This small molecule binds to this protein.
Small molecule (SMILES): Cc1nnc(N2CCC(C(=O)N3NCC[C@H]3c3cc(F)cc(F)c3)CC2)o1

Binding-site contacts:
Ligand atom C21 contacts residue VAL84 of chain 1.D at 3.6 Å (hydrophobic).
Ligand atom O14 contacts residue VAL85 of chain 1.D at 4.0 Å.
Ligand atom C02 contacts residue LEU166 of chain 1.D at 3.8 Å (hydrophobic).
Ligand atom C12 contacts residue MET101 of chain 1.D at 3.9 Å (hydrophobic).
Ligand atom N15 contacts residue VAL85 of chain 1.D at 3.8 Å.
Ligand atom C21 contacts residue ILE163 of chain 1.D at 3.4 Å (hydrophobic).
Ligand atom C09 contacts residue PHE171 of chain 1.D at 3.9 Å (hydrophobic).
Ligand atom C01 contacts residue ILE52 of chain 1.D at 3.9 Å (hydrophobic).
Ligand atom N16 contacts residue PHE171 of chain 1.D at 3.3 Å.
Ligand atom C08 contacts residue ASP165 of chain 1.D at 3.7 Å.
Ligand atom C12 contacts residue LEU87 of chain 1.D at 3.8 Å (hydrophobic).
Ligand atom C22 contacts residue ALA164 of chain 1.D at 3.9 Å (hydrophobic).
Ligand atom O14 contacts residue ALA164 of chain 1.D at 3.4 Å.
Ligand atom C01 contacts residue LYS54 of chain 1.D at 3.8 Å.
Ligand atom O14 contacts residue ASP165 of chain 1.D at 3.4 Å (salt-bridge).
Ligand atom N03 contacts residue LEU166 of chain 1.D at 3.4 Å.
Ligand atom C09 contacts residue ASP165 of chain 1.D at 3.3 Å.
Ligand atom C10 contacts residue PHE171 of chain 1.D at 3.8 Å (hydrophobic).
Ligand atom F23 contacts residue ALA164 of chain 1.D at 3.4 Å.
Ligand atom C02 contacts residue MET101 of chain 1.D at 3.8 Å (hydrophobic).
Ligand atom C18 contacts residue LEU79 of chain 1.D at 3.8 Å (hydrophobic).
Ligand atom F26 contacts residue SER170 of chain 1.D at 3.7 Å.
Ligand atom C11 contacts residue MET101 of chain 1.D at 3.8 Å (hydrophobic).
Ligand atom F23 contacts residue ILE163 of chain 1.D at 3.3 Å.
Ligand atom O06 contacts residue MET101 of chain 1.D at 3.2 Å (h-bond).
Ligand atom F23 contacts residue HIS145 of chain 1.D at 3.8 Å.
Ligand atom C19 contacts residue VAL85 of chain 1.D at 3.1 Å (hydrophobic).
Ligand atom F23 contacts residue LEU138 of chain 1.D at 3.9 Å.
Ligand atom C18 contacts residue VAL85 of chain 1.D at 3.3 Å (hydrophobic).
Ligand atom C21 contacts residue ALA164 of chain 1.D at 3.7 Å (hydrophobic).
Ligand atom C27 contacts residue LEU79 of chain 1.D at 3.8 Å (hydrophobic).
Ligand atom C08 contacts residue LEU168 of chain 1.D at 3.7 Å (hydrophobic).
Ligand atom C02 contacts residue LYS54 of chain 1.D at 3.9 Å.
Ligand atom C17 contacts residue MET76 of chain 1.D at 3.0 Å (hydrophobic).
Ligand atom C18 contacts residue MET76 of chain 1.D at 3.6 Å (hydrophobic).
Ligand atom N03 contacts residue LYS54 of chain 1.D at 3.4 Å.
Ligand atom C01 contacts residue MET101 of chain 1.D at 3.8 Å (hydrophobic).
Ligand atom N16 contacts residue LEU87 of chain 1.D at 3.5 Å.
Ligand atom C22 contacts residue ILE163 of chain 1.D at 3.9 Å (hydrophobic).
Ligand atom C17 contacts residue LEU87 of chain 1.D at 3.5 Å (hydrophobic).

Sequence of chain 1.D:
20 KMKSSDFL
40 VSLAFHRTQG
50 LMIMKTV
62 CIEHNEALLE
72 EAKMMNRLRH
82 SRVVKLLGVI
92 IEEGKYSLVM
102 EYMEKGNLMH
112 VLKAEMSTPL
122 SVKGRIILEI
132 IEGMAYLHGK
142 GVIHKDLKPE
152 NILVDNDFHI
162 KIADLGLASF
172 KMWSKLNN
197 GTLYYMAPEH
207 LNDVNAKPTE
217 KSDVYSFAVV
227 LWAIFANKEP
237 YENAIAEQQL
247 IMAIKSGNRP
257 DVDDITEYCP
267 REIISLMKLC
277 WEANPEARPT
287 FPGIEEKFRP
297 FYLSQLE